The small molecule below binds the protein below.
Small molecule (SMILES): N#Cc1ccc([C@H]2CCc3cncn32)c(F)c1

Binding-site contacts:
Ligand atom C16 contacts residue GLY291 of chain 1.I at 3.6 Å.
Ligand atom C10 contacts residue GLY291 of chain 1.I at 3.9 Å.
Ligand atom C12 contacts residue PHE464 of chain 1.I at 3.8 Å (hydrophobic).
Ligand atom C13 contacts residue THR295 of chain 1.I at 3.6 Å.
Ligand atom C05 contacts residue TRP93 of chain 1.I at 4.0 Å (hydrophobic).
Ligand atom C16 contacts residue THR295 of chain 1.I at 3.8 Å.
Ligand atom C03 contacts residue TRP93 of chain 1.I at 3.7 Å (hydrophobic).
Ligand atom C07 contacts residue TRP93 of chain 1.I at 3.9 Å (hydrophobic).
Ligand atom C06 contacts residue GLY291 of chain 1.I at 3.4 Å.
Ligand atom F08 contacts residue MET207 of chain 1.I at 4.0 Å.
Ligand atom C05 contacts residue PHE107 of chain 1.I at 4.0 Å (hydrophobic).
Ligand atom C07 contacts residue ALA290 of chain 1.I at 3.6 Å (hydrophobic).
Ligand atom N15 contacts residue HEM1 of chain 1.DA at 2.4 Å.
Ligand atom C11 contacts residue PHE208 of chain 1.I at 3.9 Å (hydrophobic).
Ligand atom C07 contacts residue GLY291 of chain 1.I at 3.3 Å.
Ligand atom F08 contacts residue ALA290 of chain 1.I at 3.2 Å.
Ligand atom C16 contacts residue HEM1 of chain 1.DA at 3.2 Å.
Ligand atom C03 contacts residue GLY291 of chain 1.I at 4.0 Å.
Ligand atom C11 contacts residue PHE464 of chain 1.I at 3.8 Å (hydrophobic).
Ligand atom N01 contacts residue TRP237 of chain 1.I at 3.5 Å.
Ligand atom C02 contacts residue GLU287 of chain 1.I at 3.6 Å.
Ligand atom C14 contacts residue PHE107 of chain 1.I at 3.9 Å (hydrophobic).
Ligand atom N01 contacts residue GLU287 of chain 1.I at 3.5 Å.
Ligand atom C14 contacts residue HEM1 of chain 1.DA at 3.1 Å.
Ligand atom F08 contacts residue GLY291 of chain 1.I at 3.6 Å.
Ligand atom C09 contacts residue GLY291 of chain 1.I at 3.6 Å.
Ligand atom C10 contacts residue THR295 of chain 1.I at 3.7 Å.
Ligand atom C02 contacts residue TRP237 of chain 1.I at 3.8 Å (hydrophobic).
Ligand atom C04 contacts residue TRP93 of chain 1.I at 3.6 Å (hydrophobic).
Ligand atom N01 contacts residue ALA290 of chain 1.I at 3.9 Å.
Ligand atom C11 contacts residue THR295 of chain 1.I at 3.9 Å.
Ligand atom C02 contacts residue ALA290 of chain 1.I at 3.8 Å (hydrophobic).
Ligand atom C05 contacts residue GLY291 of chain 1.I at 3.9 Å.
Ligand atom C09 contacts residue ALA290 of chain 1.I at 3.6 Å (hydrophobic).
Ligand atom C12 contacts residue THR295 of chain 1.I at 4.0 Å.
Ligand atom N17 contacts residue THR295 of chain 1.I at 3.4 Å.
Ligand atom C13 contacts residue PHE107 of chain 1.I at 3.9 Å (hydrophobic).
Ligand atom F08 contacts residue PHE208 of chain 1.I at 3.1 Å.
Ligand atom N01 contacts residue ARG97 of chain 1.I at 3.1 Å (salt-bridge).
Ligand atom C09 contacts residue TRP93 of chain 1.I at 4.0 Å (hydrophobic).

Sequence of chain 1.I:
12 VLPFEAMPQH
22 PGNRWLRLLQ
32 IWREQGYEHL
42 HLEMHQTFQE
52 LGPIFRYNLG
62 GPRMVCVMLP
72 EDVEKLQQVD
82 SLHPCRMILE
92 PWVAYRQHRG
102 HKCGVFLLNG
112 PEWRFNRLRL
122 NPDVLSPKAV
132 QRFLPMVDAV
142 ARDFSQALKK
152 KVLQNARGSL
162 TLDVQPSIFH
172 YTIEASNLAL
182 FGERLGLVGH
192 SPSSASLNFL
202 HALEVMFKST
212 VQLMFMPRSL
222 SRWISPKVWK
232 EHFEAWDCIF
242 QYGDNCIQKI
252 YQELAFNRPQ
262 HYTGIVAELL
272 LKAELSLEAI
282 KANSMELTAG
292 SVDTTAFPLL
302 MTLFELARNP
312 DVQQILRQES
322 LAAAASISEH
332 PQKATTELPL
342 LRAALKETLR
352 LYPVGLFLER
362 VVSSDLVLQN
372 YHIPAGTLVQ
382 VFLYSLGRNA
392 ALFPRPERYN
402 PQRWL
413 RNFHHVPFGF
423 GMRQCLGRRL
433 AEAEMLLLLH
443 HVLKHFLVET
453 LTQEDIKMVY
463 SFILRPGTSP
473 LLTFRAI